Binding-site contacts:
Ligand atom C7 contacts residue PHE269 of chain 1.A at 3.7 Å (hydrophobic).
Ligand atom C7 contacts residue ILE199 of chain 2.A at 3.8 Å (hydrophobic).
Ligand atom O13 contacts residue VAL163 of chain 2.A at 3.9 Å.
Ligand atom C22 contacts residue SER104 of chain 2.A at 3.0 Å.
Ligand atom O24 contacts residue TYR198 of chain 2.A at 3.9 Å.
Ligand atom O13 contacts residue TYR167 of chain 2.A at 3.4 Å.
Ligand atom C17 contacts residue GLY162 of chain 2.A at 3.9 Å.
Ligand atom C26 contacts residue ILE154 of chain 2.A at 3.5 Å (hydrophobic).
Ligand atom O25 contacts residue ILE154 of chain 2.A at 3.4 Å.
Ligand atom C5 contacts residue NAJ1 of chain 2.B at 3.9 Å.
Ligand atom C4 contacts residue NAJ1 of chain 2.B at 3.6 Å.
Ligand atom C22 contacts residue LEU103 of chain 2.A at 3.5 Å (hydrophobic).
Ligand atom C3 contacts residue ILE199 of chain 2.A at 3.9 Å (hydrophobic).
Ligand atom C16 contacts residue GLY162 of chain 2.A at 3.5 Å.
Ligand atom O23 contacts residue LEU103 of chain 2.A at 3.7 Å.
Ligand atom C1 contacts residue ILE199 of chain 2.A at 3.8 Å (hydrophobic).
Ligand atom C18 contacts residue SER104 of chain 2.A at 3.9 Å.
Ligand atom O21 contacts residue SER104 of chain 2.A at 3.9 Å.
Ligand atom O24 contacts residue PRO197 of chain 2.A at 3.6 Å (h-bond).
Ligand atom O10 contacts residue LEU103 of chain 2.A at 3.5 Å.
Ligand atom O24 contacts residue SER153 of chain 2.A at 3.7 Å.
Ligand atom C6 contacts residue ILE199 of chain 2.A at 3.2 Å (hydrophobic).
Ligand atom O21 contacts residue SER164 of chain 2.A at 3.2 Å (h-bond).
Ligand atom C26 contacts residue TYR262 of chain 2.A at 3.8 Å (hydrophobic).
Ligand atom C14 contacts residue GLY162 of chain 2.A at 3.7 Å.
Ligand atom O24 contacts residue ILE154 of chain 2.A at 3.0 Å.
Ligand atom C14 contacts residue VAL163 of chain 2.A at 3.9 Å (hydrophobic).
Ligand atom C26 contacts residue TYR198 of chain 2.A at 3.6 Å (hydrophobic).
Ligand atom C4 contacts residue TYR198 of chain 2.A at 3.7 Å (hydrophobic).
Ligand atom C11 contacts residue LEU103 of chain 2.A at 3.9 Å (hydrophobic).
Ligand atom C15 contacts residue GLY162 of chain 2.A at 3.3 Å.
Ligand atom C20 contacts residue VAL163 of chain 2.A at 3.6 Å (hydrophobic).
Ligand atom C19 contacts residue LEU103 of chain 2.A at 3.8 Å (hydrophobic).
Ligand atom C20 contacts residue GLY162 of chain 2.A at 3.5 Å.
Ligand atom C22 contacts residue TYR167 of chain 2.A at 3.2 Å (hydrophobic).
Ligand atom C22 contacts residue SER164 of chain 2.A at 3.2 Å.
Ligand atom O23 contacts residue SER104 of chain 2.A at 2.5 Å (h-bond).
Ligand atom C4 contacts residue ILE199 of chain 2.A at 3.5 Å (hydrophobic).
Ligand atom O13 contacts residue LEU103 of chain 2.A at 3.8 Å.
Ligand atom C5 contacts residue ILE199 of chain 2.A at 3.0 Å (hydrophobic).

Sequence of chain 2.A:
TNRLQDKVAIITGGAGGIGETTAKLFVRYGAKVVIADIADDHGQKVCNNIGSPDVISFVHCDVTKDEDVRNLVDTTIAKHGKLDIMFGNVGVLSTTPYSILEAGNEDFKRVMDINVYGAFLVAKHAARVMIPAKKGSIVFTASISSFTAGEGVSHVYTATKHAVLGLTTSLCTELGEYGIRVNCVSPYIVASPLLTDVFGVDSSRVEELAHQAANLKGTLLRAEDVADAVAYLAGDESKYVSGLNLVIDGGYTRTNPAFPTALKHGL

Sequence of chain 1.A:
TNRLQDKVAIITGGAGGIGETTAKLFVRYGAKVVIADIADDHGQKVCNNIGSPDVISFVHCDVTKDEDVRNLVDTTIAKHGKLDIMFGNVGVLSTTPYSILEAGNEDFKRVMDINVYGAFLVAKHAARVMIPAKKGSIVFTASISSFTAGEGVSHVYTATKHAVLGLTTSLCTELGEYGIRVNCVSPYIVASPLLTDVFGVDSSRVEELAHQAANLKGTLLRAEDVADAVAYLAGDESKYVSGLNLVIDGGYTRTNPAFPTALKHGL

A protein and the small-molecule ligand that binds it are described below.
Small molecule (SMILES): COc1cc(C[C@H]2COC(=O)[C@@H]2Cc2ccc(O)c(OC)c2)ccc1O